Binding-site contacts:
Ligand atom C2 contacts residue GOL1 of chain 1.G at 3.6 Å.
Ligand atom C5 contacts residue TRP84 of chain 1.A at 3.8 Å (hydrophobic).
Ligand atom O3 contacts residue TRP241 of chain 1.A at 3.5 Å.
Ligand atom C6 contacts residue TRP135 of chain 1.A at 3.7 Å (hydrophobic).
Ligand atom O3 contacts residue TRP180 of chain 1.A at 3.7 Å.
Ligand atom O4 contacts residue TRP180 of chain 1.A at 3.7 Å.
Ligand atom O6 contacts residue TYR125 of chain 1.A at 3.4 Å.
Ligand atom O3 contacts residue GOL1 of chain 1.G at 3.8 Å.
Ligand atom O1 contacts residue TYR243 of chain 1.A at 3.8 Å.
Ligand atom O2 contacts residue ASN82 of chain 1.A at 3.0 Å (h-bond).
Ligand atom O6 contacts residue TRP84 of chain 1.A at 2.9 Å (h-bond).
Ligand atom O2 contacts residue GOL1 of chain 1.G at 2.7 Å (h-bond).
Ligand atom O5 contacts residue TRP62 of chain 1.A at 3.9 Å.
Ligand atom O1 contacts residue MET199 of chain 1.A at 3.8 Å.
Ligand atom C3 contacts residue GLU197 of chain 1.A at 3.3 Å.
Ligand atom O6 contacts residue GOL1 of chain 1.G at 3.8 Å.
Ligand atom O3 contacts residue LYS133 of chain 1.A at 2.9 Å (salt-bridge).
Ligand atom C2 contacts residue GLU197 of chain 1.A at 3.5 Å.
Ligand atom C6 contacts residue TRP84 of chain 1.A at 3.9 Å (hydrophobic).
Ligand atom C6 contacts residue GOL1 of chain 1.G at 3.5 Å.
Ligand atom O2 contacts residue GLU197 of chain 1.A at 2.8 Å (salt-bridge).
Ligand atom C3 contacts residue ASN82 of chain 1.A at 3.8 Å.
Ligand atom O3 contacts residue ASN82 of chain 1.A at 3.5 Å (h-bond).
Ligand atom O2 contacts residue ILE239 of chain 1.A at 3.3 Å.
Ligand atom C3 contacts residue TRP180 of chain 1.A at 3.8 Å (hydrophobic).
Ligand atom C1 contacts residue TRP84 of chain 1.A at 3.8 Å (hydrophobic).
Ligand atom O6 contacts residue ASN136 of chain 1.A at 2.8 Å (h-bond).
Ligand atom C5 contacts residue GLU197 of chain 1.A at 3.7 Å.
Ligand atom C6 contacts residue TYR125 of chain 1.A at 3.5 Å (hydrophobic).
Ligand atom C1 contacts residue GLU197 of chain 1.A at 3.1 Å.
Ligand atom C6 contacts residue TRP62 of chain 1.A at 3.3 Å (hydrophobic).
Ligand atom O2 contacts residue TRP241 of chain 1.A at 3.8 Å.
Ligand atom C5 contacts residue GLU178 of chain 1.A at 3.6 Å.
Ligand atom C4 contacts residue TRP84 of chain 1.A at 3.9 Å (hydrophobic).
Ligand atom O4 contacts residue TRP84 of chain 1.A at 3.9 Å.
Ligand atom O3 contacts residue TRP135 of chain 1.A at 3.9 Å.
Ligand atom O2 contacts residue LYS133 of chain 1.A at 3.2 Å (salt-bridge).
Ligand atom O1 contacts residue GOL1 of chain 1.I at 2.9 Å (h-bond).
Ligand atom C5 contacts residue TRP62 of chain 1.A at 3.4 Å (hydrophobic).
Ligand atom C3 contacts residue GOL1 of chain 1.G at 3.6 Å.

Sequence of chain 1.A:
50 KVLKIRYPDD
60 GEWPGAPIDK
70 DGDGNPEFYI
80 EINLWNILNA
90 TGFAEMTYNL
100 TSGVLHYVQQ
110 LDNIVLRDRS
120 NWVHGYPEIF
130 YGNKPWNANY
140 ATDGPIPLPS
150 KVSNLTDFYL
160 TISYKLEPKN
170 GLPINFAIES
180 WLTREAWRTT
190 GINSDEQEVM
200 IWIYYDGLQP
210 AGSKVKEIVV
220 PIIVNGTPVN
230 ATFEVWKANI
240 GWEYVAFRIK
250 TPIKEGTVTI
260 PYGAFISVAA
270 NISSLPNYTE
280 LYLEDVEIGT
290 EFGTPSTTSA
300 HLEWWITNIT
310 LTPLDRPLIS

A small-molecule ligand and the protein it binds are described below.
Small molecule (SMILES): OC[C@H]1O[C@@H](O[C@H]2[C@H](O)[C@@H](O)[C@H](O[C@H]3[C@H](O)[C@@H](O)[C@H](O[C@H]4[C@H](O)[C@@H](O)[C@H](O)O[C@@H]4CO)O[C@@H]3CO)O[C@@H]2CO)[C@H](O)[C@@H](O)[C@@H]1O